Sequence of chain 1.D:
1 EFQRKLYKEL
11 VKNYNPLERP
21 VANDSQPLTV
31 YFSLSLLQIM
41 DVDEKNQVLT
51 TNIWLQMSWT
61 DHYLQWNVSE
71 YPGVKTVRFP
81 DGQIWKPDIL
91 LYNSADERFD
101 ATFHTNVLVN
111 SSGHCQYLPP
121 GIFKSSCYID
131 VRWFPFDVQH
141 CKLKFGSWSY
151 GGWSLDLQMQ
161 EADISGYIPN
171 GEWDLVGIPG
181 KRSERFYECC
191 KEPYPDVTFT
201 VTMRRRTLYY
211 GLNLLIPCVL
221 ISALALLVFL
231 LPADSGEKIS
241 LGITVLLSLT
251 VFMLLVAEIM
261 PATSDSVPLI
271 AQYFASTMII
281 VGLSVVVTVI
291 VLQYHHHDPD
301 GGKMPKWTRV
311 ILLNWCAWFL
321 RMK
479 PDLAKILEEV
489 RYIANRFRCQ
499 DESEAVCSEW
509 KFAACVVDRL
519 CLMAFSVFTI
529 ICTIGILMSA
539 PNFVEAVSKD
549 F

This protein binds this small molecule.
Small molecule (SMILES): CC(=O)N[C@H]1[C@H](O[C@H]2[C@H](O)[C@@H](NC(C)=O)CO[C@@H]2CO)O[C@H](CO)[C@@H](O)[C@@H]1O

Binding-site contacts:
Ligand atom O5 contacts residue GLN26 of chain 1.D at 3.5 Å (h-bond).
Ligand atom C5 contacts residue ASN23 of chain 1.D at 3.6 Å.
Ligand atom C6 contacts residue GLN26 of chain 1.D at 2.9 Å.
Ligand atom O6 contacts residue GLN26 of chain 1.D at 2.8 Å (h-bond).
Ligand atom N2 contacts residue ASN23 of chain 1.D at 3.0 Å (h-bond).
Ligand atom C1 contacts residue ASN23 of chain 1.D at 1.4 Å.
Ligand atom O5 contacts residue SER25 of chain 1.D at 4.0 Å.
Ligand atom O5 contacts residue ASN23 of chain 1.D at 2.3 Å (h-bond).
Ligand atom C3 contacts residue ASN23 of chain 1.D at 3.8 Å.
Ligand atom C8 contacts residue GLN26 of chain 1.D at 4.4 Å.
Ligand atom O7 contacts residue ASN23 of chain 1.D at 3.6 Å.
Ligand atom C7 contacts residue ASN23 of chain 1.D at 3.5 Å.
Ligand atom C5 contacts residue GLN26 of chain 1.D at 3.8 Å.
Ligand atom C2 contacts residue ASN23 of chain 1.D at 2.5 Å.
Ligand atom C1 contacts residue SER25 of chain 1.D at 4.3 Å.
Ligand atom C5 contacts residue SER25 of chain 1.D at 4.0 Å.
Ligand atom C4 contacts residue ASN23 of chain 1.D at 4.2 Å.
Ligand atom C6 contacts residue SER25 of chain 1.D at 4.3 Å.
Ligand atom C1 contacts residue GLN26 of chain 1.D at 4.5 Å.